Sequence of chain 1.A:
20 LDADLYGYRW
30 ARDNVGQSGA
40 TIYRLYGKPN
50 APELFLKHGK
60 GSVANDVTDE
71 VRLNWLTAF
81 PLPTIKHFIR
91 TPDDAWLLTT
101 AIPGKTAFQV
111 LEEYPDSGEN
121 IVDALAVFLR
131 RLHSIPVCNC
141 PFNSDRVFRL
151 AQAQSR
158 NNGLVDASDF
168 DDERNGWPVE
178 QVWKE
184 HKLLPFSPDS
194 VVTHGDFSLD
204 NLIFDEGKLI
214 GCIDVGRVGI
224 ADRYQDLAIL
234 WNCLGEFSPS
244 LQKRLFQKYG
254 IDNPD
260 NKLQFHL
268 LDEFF

This protein binds this small molecule.
Small molecule (SMILES): NC[C@H]1O[C@H](O[C@H]2[C@H](O)[C@@H](O[C@H]3O[C@H](CO)[C@@H](O)[C@H](N)[C@H]3O)[C@H](N)C[C@@H]2N)[C@H](O)[C@@H](O)[C@@H]1O

Binding-site contacts:
Ligand atom O11 contacts residue ASP166 of chain 1.A at 3.9 Å.
Ligand atom C3 contacts residue ASP199 of chain 1.A at 3.4 Å.
Ligand atom O7 contacts residue ASP217 of chain 1.A at 3.9 Å.
Ligand atom C15 contacts residue ASP168 of chain 1.A at 3.6 Å.
Ligand atom O11 contacts residue ASP168 of chain 1.A at 3.3 Å (salt-bridge).
Ligand atom C12 contacts residue ASP269 of chain 1.A at 3.6 Å.
Ligand atom C7 contacts residue ASP168 of chain 1.A at 3.8 Å.
Ligand atom O8 contacts residue PHE272 of chain 1.A at 3.9 Å.
Ligand atom O13 contacts residue ASP168 of chain 1.A at 2.7 Å (salt-bridge).
Ligand atom C10 contacts residue ASP166 of chain 1.A at 3.5 Å.
Ligand atom O7 contacts residue ASP199 of chain 1.A at 2.7 Å (salt-bridge).
Ligand atom O8 contacts residue ARG220 of chain 1.A at 3.4 Å (salt-bridge).
Ligand atom C16 contacts residue GLU239 of chain 1.A at 3.3 Å.
Ligand atom N3 contacts residue GLU270 of chain 1.A at 2.5 Å (salt-bridge).
Ligand atom C7 contacts residue ASP166 of chain 1.A at 3.4 Å.
Ligand atom O14 contacts residue GLU239 of chain 1.A at 2.6 Å (salt-bridge).
Ligand atom N1 contacts residue PHE272 of chain 1.A at 2.8 Å (h-bond).
Ligand atom C6 contacts residue PHE272 of chain 1.A at 3.3 Å (hydrophobic).
Ligand atom C18 contacts residue GLU239 of chain 1.A at 3.3 Å.
Ligand atom C7 contacts residue GLU270 of chain 1.A at 3.5 Å.
Ligand atom O10 contacts residue ASP166 of chain 1.A at 3.7 Å.
Ligand atom C9 contacts residue ASP166 of chain 1.A at 3.9 Å.
Ligand atom N3 contacts residue ASP166 of chain 1.A at 3.0 Å (salt-bridge).
Ligand atom N2 contacts residue PHE272 of chain 1.A at 2.8 Å (h-bond).
Ligand atom C15 contacts residue ASN235 of chain 1.A at 3.5 Å.
Ligand atom O15 contacts residue CYS236 of chain 1.A at 3.9 Å.
Ligand atom C8 contacts residue ASP166 of chain 1.A at 3.3 Å.
Ligand atom O13 contacts residue PHE167 of chain 1.A at 3.6 Å.
Ligand atom C12 contacts residue ASP166 of chain 1.A at 3.6 Å.
Ligand atom C14 contacts residue ASP168 of chain 1.A at 3.6 Å.
Ligand atom O6 contacts residue ASP199 of chain 1.A at 3.9 Å.
Ligand atom O14 contacts residue CYS236 of chain 1.A at 3.5 Å.
Ligand atom C12 contacts residue GLU270 of chain 1.A at 3.4 Å.
Ligand atom C11 contacts residue ASP269 of chain 1.A at 3.4 Å.
Ligand atom N3 contacts residue PHE167 of chain 1.A at 3.9 Å.
Ligand atom N2 contacts residue ASP269 of chain 1.A at 2.7 Å (salt-bridge).
Ligand atom O5 contacts residue ASP166 of chain 1.A at 3.8 Å.
Ligand atom N3 contacts residue ASP168 of chain 1.A at 2.8 Å (salt-bridge).
Ligand atom C5 contacts residue PHE272 of chain 1.A at 3.9 Å (hydrophobic).
Ligand atom O14 contacts residue ASN235 of chain 1.A at 3.5 Å (h-bond).